Binding-site contacts:
Ligand atom O5 contacts residue HIS82 of chain 43.H at 3.2 Å (h-bond).
Ligand atom SBG contacts residue HIS114 of chain 43.F at 3.5 Å (h-bond).
Ligand atom O2 contacts residue HIS82 of chain 43.F at 4.0 Å.
Ligand atom OBE contacts residue HIS82 of chain 43.F at 2.9 Å (h-bond).
Ligand atom OBC contacts residue HIS114 of chain 43.D at 4.1 Å.
Ligand atom OAB contacts residue HIS114 of chain 43.H at 3.3 Å.
Ligand atom OBH contacts residue HIS114 of chain 43.F at 3.1 Å (h-bond).
Ligand atom OBF contacts residue HIS114 of chain 43.F at 3.9 Å.
Ligand atom OBF contacts residue HIS82 of chain 43.F at 3.9 Å.
Ligand atom C1 contacts residue HIS114 of chain 43.H at 3.5 Å.
Ligand atom C4 contacts residue ASN80 of chain 43.D at 4.0 Å.
Ligand atom O4 contacts residue ASN80 of chain 43.D at 3.1 Å (h-bond).
Ligand atom N2 contacts residue HIS114 of chain 43.H at 4.1 Å.
Ligand atom SAG contacts residue HIS82 of chain 43.D at 3.7 Å.
Ligand atom O4 contacts residue HIS114 of chain 43.D at 3.6 Å.
Ligand atom SBG contacts residue HIS82 of chain 43.F at 4.0 Å.
Ligand atom OAF contacts residue HIS82 of chain 43.D at 3.2 Å (h-bond).
Ligand atom C1 contacts residue HIS82 of chain 43.H at 3.7 Å.
Ligand atom SBB contacts residue HIS82 of chain 43.F at 3.5 Å (h-bond).
Ligand atom OBA contacts residue HIS114 of chain 43.D at 3.0 Å (h-bond).
Ligand atom SAG contacts residue ASN80 of chain 43.D at 4.3 Å.
Ligand atom OAB contacts residue ARG119 of chain 43.H at 3.5 Å.
Ligand atom SBB contacts residue HIS114 of chain 43.D at 4.2 Å.
Ligand atom OAF contacts residue HIS114 of chain 43.H at 4.1 Å.
Ligand atom O3 contacts residue HIS114 of chain 43.D at 3.3 Å (h-bond).
Ligand atom SAG contacts residue HIS114 of chain 43.H at 4.1 Å.
Ligand atom OAH contacts residue HIS82 of chain 43.D at 3.1 Å (h-bond).
Ligand atom OBA contacts residue HIS82 of chain 43.D at 4.3 Å.
Ligand atom O1 contacts residue HIS114 of chain 43.H at 2.8 Å (h-bond).
Ligand atom C5 contacts residue HIS82 of chain 43.H at 4.0 Å.
Ligand atom OBI contacts residue HIS114 of chain 43.F at 3.0 Å (h-bond).
Ligand atom C6 contacts residue ASN80 of chain 43.D at 3.8 Å.
Ligand atom OBI contacts residue HIS82 of chain 43.F at 2.9 Å.
Ligand atom OBC contacts residue HIS82 of chain 43.F at 3.2 Å (h-bond).
Ligand atom C2 contacts residue HIS82 of chain 43.D at 4.2 Å.
Ligand atom O1 contacts residue HIS82 of chain 43.H at 3.6 Å.
Ligand atom OAH contacts residue ASN80 of chain 43.D at 3.2 Å (h-bond).
Ligand atom O3 contacts residue HIS82 of chain 43.D at 3.9 Å.
Ligand atom O6B contacts residue ASN80 of chain 43.D at 3.0 Å (h-bond).
Ligand atom C3 contacts residue HIS82 of chain 43.D at 4.3 Å.

A small-molecule ligand and the protein it binds are described below.
Small molecule (SMILES): O=C(O)[C@@H]1O[C@H](O[C@H]2[C@@H](OS(=O)(=O)O)O[C@@H](O)[C@H](NS(=O)(=O)O)[C@H]2O)[C@@H](OS(=O)(=O)O)[C@H](O)[C@@H]1O

Sequence of chain 43.H:
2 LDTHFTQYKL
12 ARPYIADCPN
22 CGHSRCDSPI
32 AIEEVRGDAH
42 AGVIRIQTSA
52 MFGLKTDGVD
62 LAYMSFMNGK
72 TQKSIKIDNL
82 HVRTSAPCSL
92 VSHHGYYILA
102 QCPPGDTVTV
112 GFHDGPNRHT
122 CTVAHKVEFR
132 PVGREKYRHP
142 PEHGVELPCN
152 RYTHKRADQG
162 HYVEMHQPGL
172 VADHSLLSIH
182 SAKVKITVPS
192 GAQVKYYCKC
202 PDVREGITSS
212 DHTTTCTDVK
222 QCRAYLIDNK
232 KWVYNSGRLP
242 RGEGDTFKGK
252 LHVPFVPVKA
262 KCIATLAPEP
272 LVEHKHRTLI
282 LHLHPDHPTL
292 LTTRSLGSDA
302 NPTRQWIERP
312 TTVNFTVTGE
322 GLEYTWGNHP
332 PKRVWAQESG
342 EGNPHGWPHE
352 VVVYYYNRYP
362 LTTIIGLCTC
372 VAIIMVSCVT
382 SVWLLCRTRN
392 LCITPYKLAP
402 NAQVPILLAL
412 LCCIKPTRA

Sequence of chain 43.D:
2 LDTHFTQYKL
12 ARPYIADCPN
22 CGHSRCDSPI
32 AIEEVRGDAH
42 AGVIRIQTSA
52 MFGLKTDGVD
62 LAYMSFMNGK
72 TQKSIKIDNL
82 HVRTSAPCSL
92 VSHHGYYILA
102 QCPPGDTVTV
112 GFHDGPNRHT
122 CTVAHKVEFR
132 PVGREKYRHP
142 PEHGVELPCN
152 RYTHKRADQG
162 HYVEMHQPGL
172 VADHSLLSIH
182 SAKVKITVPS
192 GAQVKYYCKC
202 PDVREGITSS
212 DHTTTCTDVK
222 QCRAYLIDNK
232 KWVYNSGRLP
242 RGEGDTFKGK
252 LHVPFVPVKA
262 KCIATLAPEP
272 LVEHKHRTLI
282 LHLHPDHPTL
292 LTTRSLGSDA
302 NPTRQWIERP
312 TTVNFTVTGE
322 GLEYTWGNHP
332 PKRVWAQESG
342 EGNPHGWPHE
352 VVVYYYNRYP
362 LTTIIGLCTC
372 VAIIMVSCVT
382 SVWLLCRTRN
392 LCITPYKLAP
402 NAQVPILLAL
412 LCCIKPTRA

Sequence of chain 43.F:
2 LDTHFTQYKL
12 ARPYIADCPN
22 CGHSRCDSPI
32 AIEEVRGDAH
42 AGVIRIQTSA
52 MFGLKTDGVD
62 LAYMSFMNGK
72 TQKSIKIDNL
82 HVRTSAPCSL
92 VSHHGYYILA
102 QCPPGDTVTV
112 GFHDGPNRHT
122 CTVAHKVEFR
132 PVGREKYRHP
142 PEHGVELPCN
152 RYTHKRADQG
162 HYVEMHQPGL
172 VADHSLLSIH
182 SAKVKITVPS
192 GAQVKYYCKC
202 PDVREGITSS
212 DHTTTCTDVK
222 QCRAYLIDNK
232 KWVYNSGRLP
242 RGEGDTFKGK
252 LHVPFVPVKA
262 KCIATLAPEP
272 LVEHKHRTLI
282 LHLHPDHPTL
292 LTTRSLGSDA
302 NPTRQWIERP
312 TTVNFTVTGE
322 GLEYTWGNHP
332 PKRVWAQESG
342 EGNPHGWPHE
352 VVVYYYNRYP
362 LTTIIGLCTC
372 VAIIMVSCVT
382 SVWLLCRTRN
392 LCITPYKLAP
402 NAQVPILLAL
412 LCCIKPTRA